Sequence of chain 1.A:
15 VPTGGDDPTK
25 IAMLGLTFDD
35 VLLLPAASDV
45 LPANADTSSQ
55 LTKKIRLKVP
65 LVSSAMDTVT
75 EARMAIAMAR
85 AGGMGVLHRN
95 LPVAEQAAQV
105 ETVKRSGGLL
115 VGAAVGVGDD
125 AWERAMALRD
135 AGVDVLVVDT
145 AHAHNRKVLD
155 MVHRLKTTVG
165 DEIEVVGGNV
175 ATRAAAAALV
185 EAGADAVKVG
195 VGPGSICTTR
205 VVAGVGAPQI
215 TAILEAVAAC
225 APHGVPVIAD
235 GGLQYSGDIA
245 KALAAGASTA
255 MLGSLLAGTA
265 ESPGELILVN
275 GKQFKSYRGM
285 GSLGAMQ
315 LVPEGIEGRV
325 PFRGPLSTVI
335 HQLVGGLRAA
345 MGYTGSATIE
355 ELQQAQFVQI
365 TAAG

Binding-site contacts:
Ligand atom C3' contacts residue ASP234 of chain 1.A at 3.4 Å.
Ligand atom C5' contacts residue TYR281 of chain 1.A at 3.6 Å (hydrophobic).
Ligand atom C5 contacts residue ILE200 of chain 1.A at 3.4 Å (hydrophobic).
Ligand atom O6 contacts residue FWM1 of chain 1.C at 3.1 Å (h-bond).
Ligand atom C6 contacts residue FWM1 of chain 1.C at 2.9 Å.
Ligand atom O2P contacts residue SER258 of chain 1.A at 3.1 Å (h-bond).
Ligand atom O1P contacts residue GLY198 of chain 1.A at 3.6 Å.
Ligand atom N7 contacts residue MET284 of chain 1.A at 3.0 Å (h-bond).
Ligand atom N7 contacts residue ILE200 of chain 1.A at 3.6 Å.
Ligand atom C6 contacts residue GLY285 of chain 1.A at 3.7 Å.
Ligand atom O2' contacts residue FWM1 of chain 1.C at 3.2 Å.
Ligand atom O5' contacts residue GLY198 of chain 1.A at 3.5 Å.
Ligand atom C2 contacts residue CYS201 of chain 1.A at 3.4 Å (hydrophobic).
Ligand atom O2' contacts residue ASP234 of chain 1.A at 2.7 Å (salt-bridge).
Ligand atom O6 contacts residue GLY283 of chain 1.A at 3.1 Å.
Ligand atom O6 contacts residue MET284 of chain 1.A at 3.1 Å (h-bond).
Ligand atom O2P contacts residue TYR281 of chain 1.A at 2.6 Å (h-bond).
Ligand atom O2P contacts residue SER199 of chain 1.A at 2.7 Å (h-bond).
Ligand atom O5' contacts residue GLY235 of chain 1.A at 3.5 Å.
Ligand atom O3' contacts residue ASP234 of chain 1.A at 2.6 Å (salt-bridge).
Ligand atom C8 contacts residue MET70 of chain 1.A at 3.6 Å (hydrophobic).
Ligand atom N7 contacts residue GLY283 of chain 1.A at 3.6 Å.
Ligand atom O1P contacts residue GLY236 of chain 1.A at 2.9 Å (h-bond).
Ligand atom O3P contacts residue GLY257 of chain 1.A at 3.0 Å (h-bond).
Ligand atom N1 contacts residue FWM1 of chain 1.C at 2.7 Å (h-bond).
Ligand atom O3P contacts residue SER258 of chain 1.A at 3.3 Å (h-bond).
Ligand atom N1 contacts residue GLU318 of chain 1.A at 2.7 Å (salt-bridge).
Ligand atom N3 contacts residue FWM1 of chain 1.C at 3.3 Å.
Ligand atom O3' contacts residue SER68 of chain 1.A at 2.8 Å (h-bond).
Ligand atom C1' contacts residue FWM1 of chain 1.C at 3.7 Å.
Ligand atom C2 contacts residue GLU318 of chain 1.A at 3.4 Å.
Ligand atom C4' contacts residue ASP234 of chain 1.A at 3.3 Å.
Ligand atom O1P contacts residue SER199 of chain 1.A at 2.9 Å (h-bond).
Ligand atom C3' contacts residue SER68 of chain 1.A at 3.6 Å.
Ligand atom O6 contacts residue GLY319 of chain 1.A at 3.4 Å.
Ligand atom O2' contacts residue ASN173 of chain 1.A at 3.6 Å (h-bond).
Ligand atom O6 contacts residue GLY285 of chain 1.A at 2.7 Å (h-bond).
Ligand atom C5 contacts residue FWM1 of chain 1.C at 3.6 Å.
Ligand atom P contacts residue SER199 of chain 1.A at 3.7 Å.
Ligand atom C2 contacts residue FWM1 of chain 1.C at 3.2 Å.

The protein below binds the small molecule below.
Small molecule (SMILES): O=c1[nH]cnc2c1ncn2[C@@H]1O[C@H](COP(=O)(O)O)[C@@H](O)[C@H]1O